The small molecule below binds the protein below.
Small molecule (SMILES): Cn1nc(-c2cccc(NC(=O)c3ccc(C(C)(C)C)cc3)c2CO)cc(Nc2ccc(C(=O)N3CCOCC3)cn2)c1=O

Binding-site contacts:
Ligand atom C3 contacts residue ASP130 of chain 1.A at 3.5 Å.
Ligand atom C29 contacts residue LEU137 of chain 1.A at 3.4 Å (hydrophobic).
Ligand atom C9 contacts residue ASP148 of chain 1.A at 3.3 Å.
Ligand atom C25 contacts residue LEU137 of chain 1.A at 3.7 Å (hydrophobic).
Ligand atom C16 contacts residue LEU17 of chain 1.A at 3.6 Å (hydrophobic).
Ligand atom C32 contacts residue ALA87 of chain 1.A at 3.6 Å (hydrophobic).
Ligand atom C8 contacts residue ASP148 of chain 1.A at 3.6 Å.
Ligand atom C3 contacts residue TYR160 of chain 1.A at 3.5 Å (hydrophobic).
Ligand atom C9 contacts residue ASN135 of chain 1.A at 3.7 Å.
Ligand atom C4 contacts residue VAL155 of chain 1.A at 3.6 Å (hydrophobic).
Ligand atom C31 contacts residue MET86 of chain 1.A at 3.6 Å (hydrophobic).
Ligand atom N30 contacts residue MET86 of chain 1.A at 3.2 Å (h-bond).
Ligand atom C29 contacts residue THR83 of chain 1.A at 3.3 Å.
Ligand atom C17 contacts residue VAL25 of chain 1.A at 3.7 Å (hydrophobic).
Ligand atom N27 contacts residue ALA37 of chain 1.A at 3.6 Å.
Ligand atom C32 contacts residue GLY89 of chain 1.A at 3.6 Å.
Ligand atom O12 contacts residue VAL25 of chain 1.A at 3.7 Å.
Ligand atom C16 contacts residue VAL25 of chain 1.A at 3.5 Å (hydrophobic).
Ligand atom C29 contacts residue ALA37 of chain 1.A at 3.4 Å (hydrophobic).
Ligand atom C32 contacts residue MET86 of chain 1.A at 3.2 Å (hydrophobic).
Ligand atom C6 contacts residue GLN21 of chain 1.A at 3.7 Å.
Ligand atom C32 contacts residue TYR85 of chain 1.A at 3.6 Å (hydrophobic).
Ligand atom N27 contacts residue LEU137 of chain 1.A at 3.4 Å.
Ligand atom C31 contacts residue GLY89 of chain 1.A at 3.6 Å.
Ligand atom C17 contacts residue LEU17 of chain 1.A at 3.5 Å (hydrophobic).
Ligand atom C10 contacts residue ASN135 of chain 1.A at 3.4 Å.
Ligand atom C20 contacts residue ASP148 of chain 1.A at 3.5 Å.
Ligand atom C11 contacts residue LYS39 of chain 1.A at 3.5 Å.
Ligand atom O12 contacts residue LYS39 of chain 1.A at 2.8 Å (salt-bridge).
Ligand atom O21 contacts residue ASP148 of chain 1.A at 2.8 Å (salt-bridge).
Ligand atom O26 contacts residue TYR85 of chain 1.A at 3.5 Å.
Ligand atom C15 contacts residue VAL25 of chain 1.A at 3.6 Å (hydrophobic).
Ligand atom C40 contacts residue ALA87 of chain 1.A at 3.8 Å (hydrophobic).
Ligand atom C40 contacts residue ASN88 of chain 1.A at 3.7 Å.
Ligand atom C33 contacts residue ALA87 of chain 1.A at 3.5 Å (hydrophobic).
Ligand atom C29 contacts residue GLU84 of chain 1.A at 3.1 Å.
Ligand atom O26 contacts residue MET86 of chain 1.A at 2.9 Å (h-bond).
Ligand atom C15 contacts residue GLY20 of chain 1.A at 3.7 Å.
Ligand atom C1 contacts residue ASP148 of chain 1.A at 3.8 Å.
Ligand atom O21 contacts residue LYS39 of chain 1.A at 2.7 Å (salt-bridge).

Sequence of chain 1.A:
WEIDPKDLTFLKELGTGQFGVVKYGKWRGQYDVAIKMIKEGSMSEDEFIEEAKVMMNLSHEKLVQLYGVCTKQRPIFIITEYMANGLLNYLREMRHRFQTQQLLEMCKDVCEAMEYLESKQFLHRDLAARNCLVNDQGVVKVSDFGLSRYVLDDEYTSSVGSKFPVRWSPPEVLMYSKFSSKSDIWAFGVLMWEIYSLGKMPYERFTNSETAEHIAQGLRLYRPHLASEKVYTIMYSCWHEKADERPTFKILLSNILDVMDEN